This protein binds this small molecule.
Small molecule (SMILES): CC(=O)N[C@H]1[C@H](O[C@H]2[C@H](O)[C@@H](NC(C)=O)CO[C@@H]2CO)O[C@H](CO)[C@@H](O[C@@H]2O[C@H](CO)[C@@H](O)[C@H](O[C@H]3O[C@H](CO)[C@@H](O)[C@H](O)[C@@H]3O)[C@@H]2O)[C@@H]1O

Sequence of chain 1.A:
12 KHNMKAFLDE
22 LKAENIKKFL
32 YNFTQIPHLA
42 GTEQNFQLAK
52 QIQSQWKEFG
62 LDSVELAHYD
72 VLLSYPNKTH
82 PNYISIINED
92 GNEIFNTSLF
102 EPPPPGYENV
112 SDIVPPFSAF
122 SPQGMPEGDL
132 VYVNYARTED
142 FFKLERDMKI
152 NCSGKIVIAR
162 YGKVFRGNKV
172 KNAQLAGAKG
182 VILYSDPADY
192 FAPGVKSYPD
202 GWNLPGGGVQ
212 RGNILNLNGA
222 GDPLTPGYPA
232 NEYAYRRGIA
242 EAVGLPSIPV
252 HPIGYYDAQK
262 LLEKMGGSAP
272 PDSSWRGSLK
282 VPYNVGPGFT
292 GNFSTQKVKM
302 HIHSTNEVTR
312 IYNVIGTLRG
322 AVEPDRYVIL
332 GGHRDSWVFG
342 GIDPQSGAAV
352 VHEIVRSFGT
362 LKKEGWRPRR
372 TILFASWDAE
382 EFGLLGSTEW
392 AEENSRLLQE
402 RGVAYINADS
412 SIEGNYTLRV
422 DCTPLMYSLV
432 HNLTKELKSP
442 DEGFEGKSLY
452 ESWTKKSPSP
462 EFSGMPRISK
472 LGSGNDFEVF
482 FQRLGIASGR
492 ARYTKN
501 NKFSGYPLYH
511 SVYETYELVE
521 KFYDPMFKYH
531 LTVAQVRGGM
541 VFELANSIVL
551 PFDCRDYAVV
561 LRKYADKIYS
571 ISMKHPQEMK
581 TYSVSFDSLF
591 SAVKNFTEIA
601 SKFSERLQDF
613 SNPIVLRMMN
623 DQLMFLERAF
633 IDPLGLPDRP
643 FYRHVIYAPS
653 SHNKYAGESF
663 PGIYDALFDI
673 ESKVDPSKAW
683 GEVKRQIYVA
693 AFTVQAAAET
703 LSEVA

Binding-site contacts:
Ligand atom C2 contacts residue ASN595 of chain 2.A at 2.4 Å.
Ligand atom N2 contacts residue ASN595 of chain 2.A at 2.9 Å (h-bond).
Ligand atom C2 contacts residue SER591 of chain 2.A at 3.7 Å.
Ligand atom C8 contacts residue SER588 of chain 2.A at 3.5 Å.
Ligand atom C8 contacts residue TYR234 of chain 1.A at 3.7 Å (hydrophobic).
Ligand atom C5 contacts residue ASN595 of chain 2.A at 3.6 Å.
Ligand atom C1 contacts residue GLN697 of chain 2.A at 3.9 Å.
Ligand atom O7 contacts residue GLN697 of chain 2.A at 3.3 Å.
Ligand atom C8 contacts residue ALA592 of chain 2.A at 3.8 Å (hydrophobic).
Ligand atom C2 contacts residue GLN697 of chain 2.A at 3.7 Å.
Ligand atom C2 contacts residue GLU233 of chain 1.A at 3.4 Å.
Ligand atom C6 contacts residue GLU233 of chain 1.A at 3.8 Å.
Ligand atom O5 contacts residue ASN595 of chain 2.A at 2.2 Å (h-bond).
Ligand atom C7 contacts residue GLN697 of chain 2.A at 3.4 Å.
Ligand atom O2 contacts residue HIS69 of chain 1.A at 2.9 Å (h-bond).
Ligand atom O4 contacts residue GLU233 of chain 1.A at 3.0 Å (salt-bridge).
Ligand atom C7 contacts residue ASN595 of chain 2.A at 3.8 Å.
Ligand atom N2 contacts residue GLN697 of chain 2.A at 3.6 Å (h-bond).
Ligand atom O3 contacts residue GLU233 of chain 1.A at 3.3 Å (salt-bridge).
Ligand atom O5 contacts residue HIS69 of chain 1.A at 3.5 Å.
Ligand atom C3 contacts residue ARG311 of chain 1.A at 3.8 Å.
Ligand atom O3 contacts residue ARG311 of chain 1.A at 3.0 Å (salt-bridge).
Ligand atom C3 contacts residue GLU233 of chain 1.A at 3.7 Å.
Ligand atom O2 contacts residue ARG311 of chain 1.A at 3.3 Å (salt-bridge).
Ligand atom C8 contacts residue SER591 of chain 2.A at 3.9 Å.
Ligand atom N2 contacts residue SER591 of chain 2.A at 2.9 Å (h-bond).
Ligand atom C1 contacts residue SER591 of chain 2.A at 3.6 Å.
Ligand atom O2 contacts residue GLU233 of chain 1.A at 2.6 Å (salt-bridge).
Ligand atom C6 contacts residue HIS69 of chain 1.A at 3.9 Å.
Ligand atom O4 contacts residue ARG311 of chain 1.A at 4.0 Å.
Ligand atom C1 contacts residue ASN595 of chain 2.A at 1.4 Å.
Ligand atom C7 contacts residue SER591 of chain 2.A at 3.9 Å.
Ligand atom C2 contacts residue ARG311 of chain 1.A at 3.8 Å.
Ligand atom C4 contacts residue ARG311 of chain 1.A at 3.5 Å.
Ligand atom C3 contacts residue ARG311 of chain 1.A at 3.7 Å.
Ligand atom C1 contacts residue ARG311 of chain 1.A at 4.0 Å.
Ligand atom C5 contacts residue GLU233 of chain 1.A at 3.7 Å.
Ligand atom C3 contacts residue GLU233 of chain 1.A at 4.0 Å.
Ligand atom C4 contacts residue GLU233 of chain 1.A at 3.9 Å.
Ligand atom C3 contacts residue ASN595 of chain 2.A at 3.8 Å.

Sequence of chain 2.A:
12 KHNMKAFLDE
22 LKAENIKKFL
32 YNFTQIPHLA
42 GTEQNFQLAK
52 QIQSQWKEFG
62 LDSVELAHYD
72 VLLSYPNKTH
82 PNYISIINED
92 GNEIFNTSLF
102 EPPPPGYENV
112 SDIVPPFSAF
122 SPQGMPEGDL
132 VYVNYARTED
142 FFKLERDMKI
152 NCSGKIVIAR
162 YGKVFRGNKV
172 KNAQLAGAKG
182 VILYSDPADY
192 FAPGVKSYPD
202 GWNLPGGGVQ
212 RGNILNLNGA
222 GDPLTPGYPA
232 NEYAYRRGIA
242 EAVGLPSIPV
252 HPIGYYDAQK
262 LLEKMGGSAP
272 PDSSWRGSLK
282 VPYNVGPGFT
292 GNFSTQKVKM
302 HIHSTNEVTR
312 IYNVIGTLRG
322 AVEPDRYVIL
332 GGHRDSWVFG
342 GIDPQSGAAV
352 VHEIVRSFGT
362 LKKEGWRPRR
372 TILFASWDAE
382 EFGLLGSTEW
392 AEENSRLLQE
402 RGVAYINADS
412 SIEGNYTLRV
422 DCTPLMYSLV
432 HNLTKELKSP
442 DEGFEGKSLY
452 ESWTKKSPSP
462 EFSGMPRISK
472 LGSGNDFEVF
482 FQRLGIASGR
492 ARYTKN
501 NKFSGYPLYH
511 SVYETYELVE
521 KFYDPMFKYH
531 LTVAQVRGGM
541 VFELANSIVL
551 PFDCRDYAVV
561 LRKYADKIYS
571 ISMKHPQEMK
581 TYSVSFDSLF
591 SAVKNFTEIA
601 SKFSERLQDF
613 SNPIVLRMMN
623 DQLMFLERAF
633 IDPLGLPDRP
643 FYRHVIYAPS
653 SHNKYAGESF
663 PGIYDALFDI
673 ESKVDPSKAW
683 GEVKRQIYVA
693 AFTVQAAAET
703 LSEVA